This small molecule binds to this protein.
Small molecule (SMILES): CC(=O)N[C@@H]1[C@@H](O)[C@H](O)[C@@H](CO)O[C@H]1O

Sequence of chain 1.A:
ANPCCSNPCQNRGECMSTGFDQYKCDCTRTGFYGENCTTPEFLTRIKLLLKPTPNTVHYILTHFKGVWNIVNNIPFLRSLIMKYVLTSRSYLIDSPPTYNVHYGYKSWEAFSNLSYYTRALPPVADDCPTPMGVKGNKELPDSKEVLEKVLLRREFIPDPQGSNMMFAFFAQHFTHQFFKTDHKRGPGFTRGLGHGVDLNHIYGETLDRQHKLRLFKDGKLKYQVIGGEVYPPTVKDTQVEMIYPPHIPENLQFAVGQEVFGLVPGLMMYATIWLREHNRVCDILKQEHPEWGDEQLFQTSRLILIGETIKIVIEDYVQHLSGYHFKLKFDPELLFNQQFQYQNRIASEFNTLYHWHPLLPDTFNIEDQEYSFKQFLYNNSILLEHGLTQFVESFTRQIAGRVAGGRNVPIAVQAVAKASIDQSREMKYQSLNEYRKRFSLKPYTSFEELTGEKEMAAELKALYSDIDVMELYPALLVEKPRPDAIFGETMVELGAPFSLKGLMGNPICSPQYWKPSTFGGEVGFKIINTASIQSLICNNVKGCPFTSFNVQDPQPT

Binding-site contacts:
Ligand atom C6 contacts residue GLU385 of chain 1.A at 3.4 Å.
Ligand atom C1 contacts residue GLN375 of chain 1.A at 4.4 Å.
Ligand atom C1 contacts residue ILE382 of chain 1.A at 4.2 Å (hydrophobic).
Ligand atom C2 contacts residue ASN379 of chain 1.A at 2.5 Å.
Ligand atom N2 contacts residue ASN379 of chain 1.A at 2.9 Å (h-bond).
Ligand atom O5 contacts residue SER381 of chain 1.A at 3.5 Å (h-bond).
Ligand atom C6 contacts residue SER381 of chain 1.A at 4.3 Å.
Ligand atom O5 contacts residue ILE382 of chain 1.A at 3.5 Å.
Ligand atom C1 contacts residue SER381 of chain 1.A at 3.6 Å.
Ligand atom O7 contacts residue ASN379 of chain 1.A at 3.8 Å.
Ligand atom C3 contacts residue ASN379 of chain 1.A at 3.8 Å.
Ligand atom O6 contacts residue GLU385 of chain 1.A at 2.7 Å (salt-bridge).
Ligand atom C1 contacts residue ASN379 of chain 1.A at 1.5 Å.
Ligand atom O7 contacts residue GLN375 of chain 1.A at 3.5 Å.
Ligand atom C5 contacts residue SER381 of chain 1.A at 3.7 Å.
Ligand atom O6 contacts residue ILE382 of chain 1.A at 3.9 Å.
Ligand atom O7 contacts residue LYS374 of chain 1.A at 4.3 Å.
Ligand atom C4 contacts residue ASN379 of chain 1.A at 4.3 Å.
Ligand atom C7 contacts residue ASN379 of chain 1.A at 3.5 Å.
Ligand atom O6 contacts residue SER381 of chain 1.A at 3.6 Å.
Ligand atom C7 contacts residue GLN375 of chain 1.A at 4.4 Å.
Ligand atom C5 contacts residue ASN379 of chain 1.A at 3.7 Å.
Ligand atom O5 contacts residue ASN379 of chain 1.A at 2.4 Å (h-bond).